Sequence of chain 1.B:
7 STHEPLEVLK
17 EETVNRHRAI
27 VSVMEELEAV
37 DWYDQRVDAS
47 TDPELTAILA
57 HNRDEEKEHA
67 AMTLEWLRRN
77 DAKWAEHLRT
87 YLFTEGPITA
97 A

Binding-site contacts:
Ligand atom OXT contacts residue GLU64 of chain 1.B at 2.8 Å (salt-bridge).
Ligand atom OXT contacts residue GLU61 of chain 1.B at 3.8 Å.
Ligand atom CA contacts residue GLU61 of chain 1.C at 2.9 Å.
Ligand atom C contacts residue GLU61 of chain 1.B at 3.5 Å.
Ligand atom OXT contacts residue GLU61 of chain 1.C at 2.8 Å (salt-bridge).
Ligand atom O contacts residue GLU61 of chain 1.B at 2.8 Å (salt-bridge).
Ligand atom C contacts residue GLU61 of chain 1.C at 3.0 Å.
Ligand atom O2 contacts residue HIS57 of chain 1.C at 3.2 Å (h-bond).
Ligand atom OXT contacts residue HIS57 of chain 1.C at 4.4 Å.
Ligand atom O contacts residue GLU61 of chain 1.C at 4.0 Å.
Ligand atom C contacts residue GLU64 of chain 1.B at 3.4 Å.
Ligand atom O contacts residue GLU64 of chain 1.B at 3.6 Å (salt-bridge).
Ligand atom O2 contacts residue GLU61 of chain 1.C at 2.6 Å (salt-bridge).

Sequence of chain 1.C:
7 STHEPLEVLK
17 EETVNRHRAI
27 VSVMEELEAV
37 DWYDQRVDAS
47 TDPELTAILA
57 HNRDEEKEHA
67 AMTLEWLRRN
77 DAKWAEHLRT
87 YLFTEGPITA

The small molecule below binds the protein below.
Small molecule (SMILES): O=C(O)CO